Binding-site contacts:
Ligand atom C2 contacts residue ASN361 of chain 1.A at 2.4 Å.
Ligand atom C4 contacts residue ASN361 of chain 1.A at 4.2 Å.
Ligand atom O7 contacts residue LEU359 of chain 1.A at 3.8 Å.
Ligand atom C1 contacts residue ASN361 of chain 1.A at 1.4 Å.
Ligand atom O7 contacts residue ASN361 of chain 1.A at 4.3 Å.
Ligand atom O7 contacts residue ASN360 of chain 1.A at 4.1 Å.
Ligand atom C5 contacts residue ASN361 of chain 1.A at 3.7 Å.
Ligand atom C8 contacts residue PRO397 of chain 1.A at 4.0 Å (hydrophobic).
Ligand atom C3 contacts residue ASN361 of chain 1.A at 3.7 Å.
Ligand atom O5 contacts residue ASN361 of chain 1.A at 2.4 Å (h-bond).
Ligand atom C8 contacts residue ASN361 of chain 1.A at 3.8 Å.
Ligand atom C7 contacts residue ASN361 of chain 1.A at 3.4 Å.
Ligand atom N2 contacts residue ASN361 of chain 1.A at 2.8 Å (h-bond).

A protein and the small-molecule ligand that binds it are described below.
Small molecule (SMILES): CC(=O)N[C@H]1[C@H](O[C@H]2[C@H](O)[C@@H](NC(C)=O)CO[C@@H]2CO)O[C@H](CO)[C@@H](O)[C@@H]1O

Sequence of chain 1.A:
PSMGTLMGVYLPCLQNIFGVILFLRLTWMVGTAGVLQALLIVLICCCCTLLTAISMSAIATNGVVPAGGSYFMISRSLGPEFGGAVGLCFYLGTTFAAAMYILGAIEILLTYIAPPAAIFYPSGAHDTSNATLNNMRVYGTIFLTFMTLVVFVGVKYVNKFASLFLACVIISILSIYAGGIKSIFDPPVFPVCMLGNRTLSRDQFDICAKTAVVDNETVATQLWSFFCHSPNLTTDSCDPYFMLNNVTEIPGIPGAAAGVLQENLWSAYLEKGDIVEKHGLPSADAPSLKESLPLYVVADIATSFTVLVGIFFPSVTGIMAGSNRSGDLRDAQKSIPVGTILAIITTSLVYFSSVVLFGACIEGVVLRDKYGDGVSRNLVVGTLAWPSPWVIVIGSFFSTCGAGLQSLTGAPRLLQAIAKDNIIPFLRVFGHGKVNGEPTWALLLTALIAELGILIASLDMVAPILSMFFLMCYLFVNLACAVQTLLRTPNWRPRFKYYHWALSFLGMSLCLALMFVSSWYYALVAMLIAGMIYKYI